Sequence of chain 5.A:
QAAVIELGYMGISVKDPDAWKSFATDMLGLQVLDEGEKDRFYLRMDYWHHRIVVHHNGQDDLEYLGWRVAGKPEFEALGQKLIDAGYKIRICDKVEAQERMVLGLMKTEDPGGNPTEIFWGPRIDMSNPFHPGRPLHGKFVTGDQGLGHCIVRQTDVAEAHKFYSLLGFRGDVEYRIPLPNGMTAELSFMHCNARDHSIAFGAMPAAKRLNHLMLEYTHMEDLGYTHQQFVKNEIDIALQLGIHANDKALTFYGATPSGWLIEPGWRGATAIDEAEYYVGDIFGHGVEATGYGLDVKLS

Binding-site contacts:
Ligand atom C5 contacts residue HIS58 of chain 5.A at 3.6 Å.
Ligand atom C1 contacts residue HIS58 of chain 5.A at 3.6 Å.
Ligand atom O4 contacts residue GLU102 of chain 5.A at 2.5 Å (salt-bridge).
Ligand atom C5 contacts residue GLU102 of chain 5.A at 3.4 Å.
Ligand atom O3 contacts residue TYR67 of chain 5.A at 3.7 Å.
Ligand atom C5 contacts residue ARG43 of chain 5.A at 3.6 Å.
Ligand atom C contacts residue HIS58 of chain 5.A at 3.9 Å.
Ligand atom O3 contacts residue ARG103 of chain 5.A at 2.9 Å (salt-bridge).
Ligand atom C4 contacts residue GLU102 of chain 5.A at 3.3 Å.
Ligand atom C3 contacts residue TYR67 of chain 5.A at 4.1 Å (hydrophobic).
Ligand atom C6 contacts residue ARG43 of chain 5.A at 4.2 Å.
Ligand atom C1 contacts residue GLU66 of chain 5.A at 4.4 Å.
Ligand atom C2 contacts residue TYR67 of chain 5.A at 4.4 Å (hydrophobic).
Ligand atom C3 contacts residue ARG103 of chain 5.A at 4.0 Å.
Ligand atom C2 contacts residue GLU66 of chain 5.A at 3.9 Å.
Ligand atom C contacts residue GLU66 of chain 5.A at 4.0 Å.
Ligand atom C4 contacts residue ARG103 of chain 5.A at 3.8 Å.
Ligand atom C4 contacts residue HIS58 of chain 5.A at 3.9 Å.
Ligand atom C6 contacts residue HIS58 of chain 5.A at 3.3 Å.
Ligand atom O4 contacts residue ARG103 of chain 5.A at 3.0 Å (salt-bridge).
Ligand atom C2 contacts residue HIS58 of chain 5.A at 4.1 Å.
Ligand atom C3 contacts residue HIS58 of chain 5.A at 4.1 Å.

A small-molecule ligand and the protein it binds are described below.
Small molecule (SMILES): Cc1ccc(O)c(O)c1